Binding-site contacts:
Ligand atom C11 contacts residue SER55 of chain 1.A at 3.1 Å.
Ligand atom N11 contacts residue LYS125 of chain 1.B at 3.8 Å.
Ligand atom FE2 contacts residue SER55 of chain 1.A at 4.3 Å.
Ligand atom C11 contacts residue ARG155 of chain 1.B at 3.7 Å.
Ligand atom N21 contacts residue ARG155 of chain 1.B at 3.2 Å.
Ligand atom N24 contacts residue LYS125 of chain 1.B at 3.7 Å.
Ligand atom FE2 contacts residue ARG155 of chain 1.B at 4.5 Å.
Ligand atom C26 contacts residue ARG155 of chain 1.B at 3.6 Å.
Ligand atom C23 contacts residue TYR159 of chain 1.B at 4.2 Å (hydrophobic).
Ligand atom N25 contacts residue SER55 of chain 1.A at 3.4 Å (h-bond).
Ligand atom N23 contacts residue LYS125 of chain 1.B at 3.2 Å.
Ligand atom C26 contacts residue PRO54 of chain 1.A at 4.0 Å (hydrophobic).
Ligand atom C24 contacts residue LYS125 of chain 1.B at 4.0 Å.
Ligand atom N11 contacts residue SER55 of chain 1.A at 2.8 Å (h-bond).
Ligand atom N21 contacts residue ALA152 of chain 1.B at 4.3 Å.
Ligand atom C23 contacts residue SER55 of chain 1.A at 3.6 Å.
Ligand atom N23 contacts residue TYR159 of chain 1.B at 3.7 Å.
Ligand atom C21 contacts residue SER55 of chain 1.A at 3.6 Å.
Ligand atom C11 contacts residue PHE53 of chain 1.A at 4.4 Å (hydrophobic).
Ligand atom C24 contacts residue TYR159 of chain 1.B at 4.4 Å (hydrophobic).
Ligand atom N22 contacts residue GLY156 of chain 1.B at 3.4 Å.
Ligand atom N24 contacts residue TYR159 of chain 1.B at 3.9 Å.
Ligand atom C22 contacts residue GLY156 of chain 1.B at 4.1 Å.
Ligand atom N11 contacts residue PRO54 of chain 1.A at 3.3 Å.
Ligand atom N11 contacts residue ARG155 of chain 1.B at 3.2 Å (salt-bridge).
Ligand atom N23 contacts residue SER55 of chain 1.A at 3.6 Å.
Ligand atom N11 contacts residue PHE53 of chain 1.A at 3.4 Å.
Ligand atom N21 contacts residue PRO54 of chain 1.A at 3.8 Å.
Ligand atom N25 contacts residue PRO54 of chain 1.A at 3.9 Å.
Ligand atom N24 contacts residue ARG155 of chain 1.B at 3.1 Å (salt-bridge).
Ligand atom N11 contacts residue ASN52 of chain 1.A at 4.5 Å.
Ligand atom C24 contacts residue ARG155 of chain 1.B at 3.4 Å.
Ligand atom C11 contacts residue LYS125 of chain 1.B at 4.1 Å.
Ligand atom C11 contacts residue PRO54 of chain 1.A at 3.7 Å (hydrophobic).
Ligand atom C23 contacts residue LYS125 of chain 1.B at 3.7 Å.
Ligand atom C21 contacts residue PRO54 of chain 1.A at 4.4 Å (hydrophobic).

A protein and the small-molecule ligand that binds it are described below.
Small molecule (SMILES): N#C[Fe](C#N)(C#N)(C#N)(C#N)C#N

Sequence of chain 1.A:
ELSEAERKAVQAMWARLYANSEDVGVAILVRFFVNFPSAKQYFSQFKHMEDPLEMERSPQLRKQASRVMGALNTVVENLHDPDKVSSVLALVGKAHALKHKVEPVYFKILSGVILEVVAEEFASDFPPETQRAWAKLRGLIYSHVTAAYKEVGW

Sequence of chain 1.B:
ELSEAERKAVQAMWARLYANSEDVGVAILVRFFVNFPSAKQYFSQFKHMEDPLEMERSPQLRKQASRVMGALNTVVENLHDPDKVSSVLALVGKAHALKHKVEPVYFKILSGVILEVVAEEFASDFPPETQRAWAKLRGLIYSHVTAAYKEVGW